Sequence of chain 37.C:
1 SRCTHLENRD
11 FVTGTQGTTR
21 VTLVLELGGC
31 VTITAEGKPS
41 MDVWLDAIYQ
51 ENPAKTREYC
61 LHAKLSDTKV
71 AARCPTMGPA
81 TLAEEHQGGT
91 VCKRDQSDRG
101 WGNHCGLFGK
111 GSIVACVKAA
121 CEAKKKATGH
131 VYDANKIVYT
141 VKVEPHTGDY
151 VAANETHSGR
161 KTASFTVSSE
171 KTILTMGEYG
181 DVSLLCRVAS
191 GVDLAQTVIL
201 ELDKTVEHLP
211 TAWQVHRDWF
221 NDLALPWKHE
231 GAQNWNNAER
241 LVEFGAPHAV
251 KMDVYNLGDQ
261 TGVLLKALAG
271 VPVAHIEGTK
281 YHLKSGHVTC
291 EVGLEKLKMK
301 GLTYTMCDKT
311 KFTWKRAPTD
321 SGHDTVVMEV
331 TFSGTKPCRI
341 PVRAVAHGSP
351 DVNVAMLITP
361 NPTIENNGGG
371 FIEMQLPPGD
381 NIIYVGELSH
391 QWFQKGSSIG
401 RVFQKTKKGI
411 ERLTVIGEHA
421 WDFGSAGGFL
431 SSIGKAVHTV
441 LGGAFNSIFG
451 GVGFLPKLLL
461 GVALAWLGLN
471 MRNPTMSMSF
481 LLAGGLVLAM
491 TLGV

Binding-site contacts:
Ligand atom C8 contacts residue HIS104 of chain 29.C at 3.9 Å.
Ligand atom C8 contacts residue ASN154 of chain 37.C at 3.6 Å.
Ligand atom C6 contacts residue ASN154 of chain 37.C at 3.8 Å.
Ligand atom O7 contacts residue ASN154 of chain 37.C at 3.2 Å (h-bond).
Ligand atom O5 contacts residue HIS104 of chain 29.C at 4.0 Å.
Ligand atom N2 contacts residue ASN154 of chain 37.C at 2.8 Å (h-bond).
Ligand atom C1 contacts residue HIS104 of chain 29.C at 4.3 Å.
Ligand atom C6 contacts residue HIS104 of chain 29.C at 3.3 Å.
Ligand atom O7 contacts residue GLU155 of chain 37.C at 3.8 Å.
Ligand atom C8 contacts residue GLU155 of chain 37.C at 3.6 Å.
Ligand atom C5 contacts residue ASN154 of chain 37.C at 4.3 Å.
Ligand atom C1 contacts residue ASN154 of chain 37.C at 1.4 Å.
Ligand atom C4 contacts residue ASN154 of chain 37.C at 4.3 Å.
Ligand atom C5 contacts residue HIS104 of chain 29.C at 3.1 Å.
Ligand atom C7 contacts residue GLU155 of chain 37.C at 4.2 Å.
Ligand atom C7 contacts residue ASN154 of chain 37.C at 3.4 Å.
Ligand atom O5 contacts residue HIS104 of chain 29.C at 2.9 Å.
Ligand atom O6 contacts residue HIS104 of chain 29.C at 4.4 Å.
Ligand atom C5 contacts residue ASN154 of chain 37.C at 3.7 Å.
Ligand atom C2 contacts residue ASN154 of chain 37.C at 2.4 Å.
Ligand atom C1 contacts residue HIS104 of chain 29.C at 3.6 Å.
Ligand atom C3 contacts residue ASN154 of chain 37.C at 3.8 Å.
Ligand atom O5 contacts residue ASN154 of chain 37.C at 2.4 Å (h-bond).

The protein below binds the small molecule below.
Small molecule (SMILES): CC(=O)N[C@H]1[C@H](O[C@H]2[C@H](O)[C@@H](NC(C)=O)CO[C@@H]2CO[C@@H]2O[C@@H](C)[C@@H](O)[C@@H](O)[C@@H]2O)O[C@H](CO)[C@@H](O)[C@@H]1O

Sequence of chain 29.C:
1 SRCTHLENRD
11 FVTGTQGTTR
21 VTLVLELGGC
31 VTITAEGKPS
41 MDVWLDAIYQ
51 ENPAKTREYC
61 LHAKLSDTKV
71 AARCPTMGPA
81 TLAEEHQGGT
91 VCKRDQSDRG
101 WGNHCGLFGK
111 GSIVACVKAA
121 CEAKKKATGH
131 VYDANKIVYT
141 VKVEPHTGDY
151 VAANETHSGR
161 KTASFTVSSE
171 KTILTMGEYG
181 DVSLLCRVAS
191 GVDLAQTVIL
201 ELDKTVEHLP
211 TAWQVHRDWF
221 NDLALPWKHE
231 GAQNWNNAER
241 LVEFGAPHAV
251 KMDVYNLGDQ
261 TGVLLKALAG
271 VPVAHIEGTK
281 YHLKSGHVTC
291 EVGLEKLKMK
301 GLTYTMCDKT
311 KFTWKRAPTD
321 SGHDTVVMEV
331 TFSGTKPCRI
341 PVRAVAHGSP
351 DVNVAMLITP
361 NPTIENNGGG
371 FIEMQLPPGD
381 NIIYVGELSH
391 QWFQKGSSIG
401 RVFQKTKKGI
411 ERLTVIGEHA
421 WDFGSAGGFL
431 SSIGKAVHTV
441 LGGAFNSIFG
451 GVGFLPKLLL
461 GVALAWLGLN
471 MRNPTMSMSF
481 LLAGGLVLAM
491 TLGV